Sequence of chain 1.D:
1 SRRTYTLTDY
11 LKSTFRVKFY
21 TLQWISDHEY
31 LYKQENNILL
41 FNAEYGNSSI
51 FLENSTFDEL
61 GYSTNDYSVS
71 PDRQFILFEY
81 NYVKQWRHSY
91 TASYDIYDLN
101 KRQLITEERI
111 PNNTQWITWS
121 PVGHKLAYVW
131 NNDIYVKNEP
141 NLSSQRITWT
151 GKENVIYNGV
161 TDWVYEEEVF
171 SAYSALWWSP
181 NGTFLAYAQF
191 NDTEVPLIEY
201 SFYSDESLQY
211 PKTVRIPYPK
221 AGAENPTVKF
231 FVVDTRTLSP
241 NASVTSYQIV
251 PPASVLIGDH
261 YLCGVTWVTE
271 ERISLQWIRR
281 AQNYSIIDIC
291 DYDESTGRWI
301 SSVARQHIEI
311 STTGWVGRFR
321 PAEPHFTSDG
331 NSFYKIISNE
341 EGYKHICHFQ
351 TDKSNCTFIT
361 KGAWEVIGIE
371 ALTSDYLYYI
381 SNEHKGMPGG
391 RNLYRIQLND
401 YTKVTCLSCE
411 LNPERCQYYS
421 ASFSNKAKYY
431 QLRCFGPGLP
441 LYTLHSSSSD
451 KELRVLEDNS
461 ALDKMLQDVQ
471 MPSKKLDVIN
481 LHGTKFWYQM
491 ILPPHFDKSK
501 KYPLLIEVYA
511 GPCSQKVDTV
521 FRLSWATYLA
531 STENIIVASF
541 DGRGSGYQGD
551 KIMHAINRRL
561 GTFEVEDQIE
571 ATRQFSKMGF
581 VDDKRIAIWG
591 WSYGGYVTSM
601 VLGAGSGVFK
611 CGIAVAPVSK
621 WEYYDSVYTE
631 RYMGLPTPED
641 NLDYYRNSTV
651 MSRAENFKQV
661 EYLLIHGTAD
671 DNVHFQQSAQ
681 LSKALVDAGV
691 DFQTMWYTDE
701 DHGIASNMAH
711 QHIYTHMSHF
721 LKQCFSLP

A protein and the small-molecule ligand that binds it are described below.
Small molecule (SMILES): CC(=O)N[C@@H]1[C@@H](O)[C@H](O)[C@@H](CO)O[C@H]1O

Binding-site contacts:
Ligand atom O6 contacts residue SER48 of chain 1.D at 4.4 Å.
Ligand atom C4 contacts residue ASN47 of chain 1.D at 4.3 Å.
Ligand atom C5 contacts residue ASN47 of chain 1.D at 3.7 Å.
Ligand atom C1 contacts residue ASN47 of chain 1.D at 1.4 Å.
Ligand atom O5 contacts residue ASN47 of chain 1.D at 2.4 Å (h-bond).
Ligand atom C7 contacts residue ASN47 of chain 1.D at 4.0 Å.
Ligand atom C2 contacts residue ASN47 of chain 1.D at 2.5 Å.
Ligand atom O7 contacts residue ASN47 of chain 1.D at 4.5 Å.
Ligand atom N2 contacts residue ASN47 of chain 1.D at 2.9 Å (h-bond).
Ligand atom O6 contacts residue SER49 of chain 1.D at 3.1 Å.
Ligand atom C6 contacts residue SER49 of chain 1.D at 4.1 Å.
Ligand atom C3 contacts residue ASN47 of chain 1.D at 3.8 Å.